The small molecule below binds the protein below.
Small molecule (SMILES): CC(=O)N[C@H]1[C@H](O[C@H]2[C@H](O)[C@@H](NC(C)=O)CO[C@@H]2CO)O[C@H](CO)[C@@H](O)[C@@H]1O

Sequence of chain 1.G:
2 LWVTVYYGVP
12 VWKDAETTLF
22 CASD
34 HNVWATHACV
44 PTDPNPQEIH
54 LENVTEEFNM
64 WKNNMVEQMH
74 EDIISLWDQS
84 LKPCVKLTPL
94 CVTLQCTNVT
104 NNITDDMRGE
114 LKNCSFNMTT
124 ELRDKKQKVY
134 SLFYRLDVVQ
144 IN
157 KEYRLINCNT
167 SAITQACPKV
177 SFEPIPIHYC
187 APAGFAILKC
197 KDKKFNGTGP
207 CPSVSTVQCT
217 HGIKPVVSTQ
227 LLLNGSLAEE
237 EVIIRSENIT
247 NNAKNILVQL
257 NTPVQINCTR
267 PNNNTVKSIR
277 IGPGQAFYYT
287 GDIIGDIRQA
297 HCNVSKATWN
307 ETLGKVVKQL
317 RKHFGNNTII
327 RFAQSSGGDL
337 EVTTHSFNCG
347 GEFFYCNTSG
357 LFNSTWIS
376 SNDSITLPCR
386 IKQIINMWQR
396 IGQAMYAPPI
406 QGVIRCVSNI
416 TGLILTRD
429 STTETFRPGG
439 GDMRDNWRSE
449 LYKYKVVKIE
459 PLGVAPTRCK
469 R

Binding-site contacts:
Ligand atom C1 contacts residue GLU55 of chain 1.G at 4.4 Å.
Ligand atom C5 contacts residue ASN56 of chain 1.G at 3.6 Å.
Ligand atom O7 contacts residue SER10 of chain 1.H at 4.2 Å.
Ligand atom O7 contacts residue GLU55 of chain 1.G at 3.1 Å (salt-bridge).
Ligand atom C3 contacts residue GLU55 of chain 1.G at 4.1 Å.
Ligand atom O7 contacts residue GLY9 of chain 1.H at 4.1 Å.
Ligand atom C4 contacts residue ASN56 of chain 1.G at 4.2 Å.
Ligand atom N2 contacts residue ASN56 of chain 1.G at 2.9 Å (h-bond).
Ligand atom C8 contacts residue GLU55 of chain 1.G at 3.9 Å.
Ligand atom O6 contacts residue ASN56 of chain 1.G at 4.2 Å.
Ligand atom O5 contacts residue ASN56 of chain 1.G at 2.3 Å (h-bond).
Ligand atom N2 contacts residue GLU55 of chain 1.G at 2.8 Å (salt-bridge).
Ligand atom C2 contacts residue GLU55 of chain 1.G at 3.9 Å.
Ligand atom C7 contacts residue GLU55 of chain 1.G at 3.3 Å.
Ligand atom C7 contacts residue ASN56 of chain 1.G at 3.2 Å.
Ligand atom O7 contacts residue ALA8 of chain 1.H at 4.3 Å.
Ligand atom C8 contacts residue SER10 of chain 1.H at 3.9 Å.
Ligand atom O3 contacts residue GLU55 of chain 1.G at 4.3 Å.
Ligand atom C7 contacts residue SER10 of chain 1.H at 4.5 Å.
Ligand atom O7 contacts residue ASN56 of chain 1.G at 2.9 Å (h-bond).
Ligand atom C3 contacts residue ASN56 of chain 1.G at 3.8 Å.
Ligand atom C1 contacts residue ASN56 of chain 1.G at 1.4 Å.
Ligand atom C2 contacts residue ASN56 of chain 1.G at 2.4 Å.

Sequence of chain 1.H:
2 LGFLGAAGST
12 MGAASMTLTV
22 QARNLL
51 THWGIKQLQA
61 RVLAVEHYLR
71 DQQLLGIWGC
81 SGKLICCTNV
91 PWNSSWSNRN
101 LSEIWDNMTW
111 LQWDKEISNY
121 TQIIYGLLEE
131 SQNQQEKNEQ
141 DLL